The protein below binds the small molecule below.
Small molecule (SMILES): CCCCCCCCCCO[C@@H]1O[C@H](CO)[C@@H](O[C@H]2O[C@H](CO)[C@@H](O)[C@H](O)[C@H]2O)[C@H](O)[C@H]1O

Binding-site contacts:
Ligand atom C18 contacts residue PHE69 of chain 1.G at 3.9 Å (hydrophobic).
Ligand atom C31 contacts residue PEK1 of chain 1.XB at 4.2 Å.
Ligand atom C18 contacts residue TRP32 of chain 1.C at 4.0 Å (hydrophobic).
Ligand atom C19 contacts residue TRP32 of chain 1.C at 4.0 Å (hydrophobic).
Ligand atom C25 contacts residue LEU41 of chain 1.C at 3.9 Å (hydrophobic).
Ligand atom C37 contacts residue LEU45 of chain 1.C at 4.4 Å (hydrophobic).
Ligand atom C31 contacts residue LEU41 of chain 1.C at 4.2 Å (hydrophobic).
Ligand atom O16 contacts residue TRP32 of chain 1.C at 4.2 Å.
Ligand atom C43 contacts residue PEK1 of chain 1.XB at 3.9 Å.
Ligand atom C6 contacts residue MET38 of chain 1.C at 4.3 Å (hydrophobic).
Ligand atom C28 contacts residue PEK1 of chain 1.XB at 4.0 Å.
Ligand atom C6 contacts residue PHE69 of chain 1.G at 4.4 Å (hydrophobic).
Ligand atom O16 contacts residue MET38 of chain 1.C at 3.4 Å (h-bond).
Ligand atom C40 contacts residue PGV1 of chain 1.FA at 3.8 Å.
Ligand atom C31 contacts residue LEU29 of chain 1.C at 4.2 Å (hydrophobic).
Ligand atom C37 contacts residue PGV1 of chain 1.FA at 4.2 Å.
Ligand atom C18 contacts residue MET38 of chain 1.C at 4.4 Å (hydrophobic).
Ligand atom C34 contacts residue PEK1 of chain 1.XB at 3.8 Å.
Ligand atom C22 contacts residue TRP32 of chain 1.C at 4.0 Å (hydrophobic).
Ligand atom C43 contacts residue PGV1 of chain 1.FA at 4.0 Å.
Ligand atom C22 contacts residue PEK1 of chain 1.XB at 4.5 Å.
Ligand atom C19 contacts residue MET38 of chain 1.C at 4.1 Å (hydrophobic).
Ligand atom C25 contacts residue TRP32 of chain 1.C at 4.3 Å (hydrophobic).

Sequence of chain 1.C:
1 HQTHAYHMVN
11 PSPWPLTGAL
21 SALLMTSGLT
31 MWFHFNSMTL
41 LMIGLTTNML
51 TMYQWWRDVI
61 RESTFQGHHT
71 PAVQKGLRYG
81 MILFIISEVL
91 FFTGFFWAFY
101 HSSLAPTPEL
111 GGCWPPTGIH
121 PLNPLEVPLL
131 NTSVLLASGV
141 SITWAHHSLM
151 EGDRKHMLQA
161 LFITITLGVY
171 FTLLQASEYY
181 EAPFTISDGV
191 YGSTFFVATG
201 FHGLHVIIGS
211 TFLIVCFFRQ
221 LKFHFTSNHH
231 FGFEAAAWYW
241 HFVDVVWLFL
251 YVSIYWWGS

Sequence of chain 1.G:
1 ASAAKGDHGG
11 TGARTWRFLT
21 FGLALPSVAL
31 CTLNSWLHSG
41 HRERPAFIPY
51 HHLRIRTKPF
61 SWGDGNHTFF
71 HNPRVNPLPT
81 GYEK